Binding-site contacts:
Ligand atom C2 contacts residue VAL199 of chain 1.PA at 4.2 Å (hydrophobic).
Ligand atom C6 contacts residue GLY424 of chain 1.PA at 4.5 Å.
Ligand atom N6 contacts residue SER417 of chain 1.PA at 3.8 Å.
Ligand atom N1 contacts residue PRO200 of chain 1.PA at 4.1 Å.
Ligand atom N7 contacts residue PRO416 of chain 1.PA at 4.4 Å.
Ligand atom C4 contacts residue PRO200 of chain 1.PA at 4.1 Å (hydrophobic).
Ligand atom O3P contacts residue PRO200 of chain 1.PA at 3.9 Å.
Ligand atom C2 contacts residue PRO416 of chain 1.PA at 3.9 Å (hydrophobic).
Ligand atom C5 contacts residue PRO416 of chain 1.PA at 3.6 Å (hydrophobic).
Ligand atom C4 contacts residue PRO416 of chain 1.PA at 4.0 Å (hydrophobic).
Ligand atom C6 contacts residue PRO200 of chain 1.PA at 4.0 Å (hydrophobic).
Ligand atom N1 contacts residue VAL199 of chain 1.PA at 3.7 Å.
Ligand atom N9 contacts residue PRO416 of chain 1.PA at 4.2 Å.
Ligand atom N9 contacts residue PRO200 of chain 1.PA at 4.4 Å.
Ligand atom N6 contacts residue PRO200 of chain 1.PA at 4.4 Å.
Ligand atom C2' contacts residue HIS415 of chain 1.PA at 3.9 Å.
Ligand atom C1' contacts residue PRO416 of chain 1.PA at 4.5 Å (hydrophobic).
Ligand atom C2 contacts residue PRO200 of chain 1.PA at 4.1 Å (hydrophobic).
Ligand atom C5 contacts residue PRO200 of chain 1.PA at 3.8 Å (hydrophobic).
Ligand atom C8 contacts residue PRO200 of chain 1.PA at 4.4 Å (hydrophobic).
Ligand atom C8 contacts residue HIS415 of chain 1.PA at 3.6 Å.
Ligand atom N3 contacts residue PRO200 of chain 1.PA at 4.2 Å.
Ligand atom N6 contacts residue VAL199 of chain 1.PA at 4.5 Å.
Ligand atom C6 contacts residue VAL199 of chain 1.PA at 4.3 Å (hydrophobic).
Ligand atom N6 contacts residue GLY424 of chain 1.PA at 3.8 Å.
Ligand atom N1 contacts residue PRO416 of chain 1.PA at 3.2 Å (h-bond).
Ligand atom N7 contacts residue HIS415 of chain 1.PA at 3.8 Å.
Ligand atom N7 contacts residue ASN394 of chain 1.PA at 4.3 Å.
Ligand atom C6 contacts residue SER417 of chain 1.PA at 4.5 Å.
Ligand atom N6 contacts residue PRO416 of chain 1.PA at 3.1 Å (h-bond).
Ligand atom P contacts residue PRO200 of chain 1.PA at 4.5 Å.
Ligand atom O3P contacts residue LYS198 of chain 1.PA at 4.5 Å.
Ligand atom N7 contacts residue PRO200 of chain 1.PA at 4.0 Å.
Ligand atom N3 contacts residue PRO416 of chain 1.PA at 4.1 Å.
Ligand atom C2 contacts residue GLY424 of chain 1.PA at 4.1 Å.
Ligand atom N7 contacts residue SER417 of chain 1.PA at 4.4 Å.
Ligand atom C6 contacts residue PRO416 of chain 1.PA at 3.0 Å (hydrophobic).
Ligand atom O1P contacts residue PRO200 of chain 1.PA at 4.1 Å.
Ligand atom N1 contacts residue GLY424 of chain 1.PA at 3.5 Å (h-bond).

Sequence of chain 1.PA:
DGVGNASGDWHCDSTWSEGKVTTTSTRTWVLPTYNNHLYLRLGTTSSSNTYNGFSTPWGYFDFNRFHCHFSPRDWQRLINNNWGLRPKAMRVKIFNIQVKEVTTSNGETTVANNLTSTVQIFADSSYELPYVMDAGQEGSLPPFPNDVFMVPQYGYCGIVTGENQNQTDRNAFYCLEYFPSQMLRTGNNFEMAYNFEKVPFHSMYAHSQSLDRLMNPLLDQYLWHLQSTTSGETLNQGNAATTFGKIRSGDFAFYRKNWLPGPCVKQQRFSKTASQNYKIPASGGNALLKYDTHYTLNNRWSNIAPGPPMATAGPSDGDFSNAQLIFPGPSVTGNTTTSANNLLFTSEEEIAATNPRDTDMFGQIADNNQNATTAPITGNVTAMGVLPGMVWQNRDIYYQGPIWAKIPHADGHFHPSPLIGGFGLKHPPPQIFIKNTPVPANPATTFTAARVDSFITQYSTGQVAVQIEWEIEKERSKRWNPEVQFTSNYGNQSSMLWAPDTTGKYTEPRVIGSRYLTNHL

This protein binds this small molecule.
Small molecule (SMILES): Nc1ncnc2c1ncn2[C@H]1C[C@H](O)[C@@H](COP(=O)(O)O)O1